Sequence of chain 2.A:
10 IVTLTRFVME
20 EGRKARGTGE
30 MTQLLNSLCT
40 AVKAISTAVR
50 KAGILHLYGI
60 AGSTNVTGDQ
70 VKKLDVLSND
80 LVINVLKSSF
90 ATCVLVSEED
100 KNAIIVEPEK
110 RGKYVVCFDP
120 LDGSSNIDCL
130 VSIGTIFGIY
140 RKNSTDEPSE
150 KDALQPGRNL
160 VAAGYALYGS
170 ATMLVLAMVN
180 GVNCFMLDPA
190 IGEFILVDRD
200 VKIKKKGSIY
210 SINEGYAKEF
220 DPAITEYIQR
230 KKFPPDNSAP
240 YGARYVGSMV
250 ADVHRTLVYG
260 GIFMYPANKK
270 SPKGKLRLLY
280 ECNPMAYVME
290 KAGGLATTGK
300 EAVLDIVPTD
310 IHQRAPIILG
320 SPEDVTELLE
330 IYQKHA

Binding-site contacts:
Ligand atom O3P contacts residue ARG243 of chain 1.A at 3.5 Å (salt-bridge).
Ligand atom O4 contacts residue MET248 of chain 2.A at 3.1 Å (h-bond).
Ligand atom C1 contacts residue GLU280 of chain 2.A at 3.2 Å.
Ligand atom C2 contacts residue PO41 of chain 2.F at 3.6 Å.
Ligand atom O6 contacts residue TYR264 of chain 2.A at 3.4 Å.
Ligand atom O2P contacts residue ARG243 of chain 1.A at 2.7 Å (salt-bridge).
Ligand atom P contacts residue TYR244 of chain 2.A at 3.9 Å.
Ligand atom O2 contacts residue PO41 of chain 2.F at 2.8 Å (h-bond).
Ligand atom O3 contacts residue GLY122 of chain 2.A at 3.5 Å (h-bond).
Ligand atom O6 contacts residue LYS274 of chain 2.A at 3.3 Å (salt-bridge).
Ligand atom C3 contacts residue MET248 of chain 2.A at 3.5 Å (hydrophobic).
Ligand atom O2P contacts residue ASN212 of chain 2.A at 3.9 Å.
Ligand atom O1 contacts residue PO41 of chain 2.F at 2.8 Å (h-bond).
Ligand atom O1P contacts residue TYR264 of chain 2.A at 2.5 Å (h-bond).
Ligand atom O1 contacts residue GLU280 of chain 2.A at 3.8 Å.
Ligand atom O1 contacts residue ARG276 of chain 2.A at 3.1 Å (salt-bridge).
Ligand atom O1 contacts residue LYS274 of chain 2.A at 3.4 Å.
Ligand atom O3 contacts residue MET248 of chain 2.A at 2.8 Å (h-bond).
Ligand atom O3 contacts residue SER247 of chain 2.A at 3.6 Å.
Ligand atom C4 contacts residue GLY246 of chain 2.A at 3.4 Å.
Ligand atom O5 contacts residue LYS274 of chain 2.A at 3.1 Å (salt-bridge).
Ligand atom C1 contacts residue PO41 of chain 2.F at 3.0 Å.
Ligand atom O4 contacts residue SER247 of chain 2.A at 4.0 Å.
Ligand atom C4 contacts residue MET248 of chain 2.A at 3.4 Å (hydrophobic).
Ligand atom P contacts residue ARG243 of chain 1.A at 3.9 Å.
Ligand atom O2 contacts residue GLY122 of chain 2.A at 3.8 Å.
Ligand atom O3 contacts residue MN1 of chain 2.E at 3.8 Å.
Ligand atom O1P contacts residue TYR215 of chain 2.A at 2.7 Å (h-bond).
Ligand atom O3P contacts residue TYR264 of chain 2.A at 3.7 Å.
Ligand atom C3 contacts residue ASP121 of chain 2.A at 3.4 Å.
Ligand atom C1 contacts residue ASP121 of chain 2.A at 3.7 Å.
Ligand atom C1 contacts residue ARG276 of chain 2.A at 3.6 Å.
Ligand atom C6 contacts residue GLY246 of chain 2.A at 3.6 Å.
Ligand atom O3P contacts residue ASN212 of chain 2.A at 2.8 Å (h-bond).
Ligand atom P contacts residue ASN212 of chain 2.A at 3.8 Å.
Ligand atom O3 contacts residue ASP121 of chain 2.A at 2.5 Å (salt-bridge).
Ligand atom C6 contacts residue TYR244 of chain 2.A at 3.7 Å (hydrophobic).
Ligand atom O3P contacts residue TYR244 of chain 2.A at 2.7 Å (h-bond).
Ligand atom C1 contacts residue MN1 of chain 2.E at 3.2 Å.
Ligand atom P contacts residue TYR264 of chain 2.A at 3.7 Å.

A protein and the small-molecule ligand that binds it are described below.
Small molecule (SMILES): O=P(O)(O)OC[C@H]1O[C@](O)(CO)[C@@H](O)[C@@H]1O

Sequence of chain 1.A:
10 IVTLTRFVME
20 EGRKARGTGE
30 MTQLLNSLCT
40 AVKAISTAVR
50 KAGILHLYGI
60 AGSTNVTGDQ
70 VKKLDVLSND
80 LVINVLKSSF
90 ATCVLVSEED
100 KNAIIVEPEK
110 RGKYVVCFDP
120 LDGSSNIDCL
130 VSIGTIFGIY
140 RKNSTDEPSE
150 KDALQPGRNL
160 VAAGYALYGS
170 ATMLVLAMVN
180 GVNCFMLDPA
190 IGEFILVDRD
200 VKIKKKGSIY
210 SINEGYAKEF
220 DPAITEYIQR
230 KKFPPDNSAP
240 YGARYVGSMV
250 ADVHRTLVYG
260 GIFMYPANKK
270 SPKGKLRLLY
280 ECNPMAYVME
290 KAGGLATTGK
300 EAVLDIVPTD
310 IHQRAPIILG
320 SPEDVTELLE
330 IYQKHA